Binding-site contacts:
Ligand atom C31 contacts residue GLY135 of chain 1.A at 3.4 Å.
Ligand atom C29 contacts residue GLY135 of chain 1.A at 3.8 Å.
Ligand atom C1 contacts residue LYS82 of chain 1.A at 3.4 Å.
Ligand atom C20 contacts residue CYS132 of chain 1.A at 3.6 Å (hydrophobic).
Ligand atom N13 contacts residue CYS210 of chain 1.A at 3.3 Å.
Ligand atom O9 contacts residue LEU200 of chain 1.A at 3.8 Å.
Ligand atom C10 contacts residue THR129 of chain 1.A at 3.6 Å.
Ligand atom C23 contacts residue LEU54 of chain 1.A at 3.4 Å (hydrophobic).
Ligand atom N13 contacts residue GLU99 of chain 1.A at 3.7 Å.
Ligand atom C1 contacts residue THR129 of chain 1.A at 3.0 Å.
Ligand atom C5 contacts residue GLU99 of chain 1.A at 3.2 Å.
Ligand atom N19 contacts residue CYS132 of chain 1.A at 3.0 Å (h-bond).
Ligand atom C31 contacts residue CYS132 of chain 1.A at 3.3 Å (hydrophobic).
Ligand atom C33 contacts residue GLY135 of chain 1.A at 3.6 Å.
Ligand atom C5 contacts residue VAL127 of chain 1.A at 3.5 Å (hydrophobic).
Ligand atom C11 contacts residue GLU99 of chain 1.A at 3.6 Å.
Ligand atom C40 contacts residue LEU200 of chain 1.A at 3.4 Å (hydrophobic).
Ligand atom C31 contacts residue CYS133 of chain 1.A at 3.2 Å (hydrophobic).
Ligand atom N12 contacts residue ASP211 of chain 1.A at 3.6 Å (salt-bridge).
Ligand atom C38 contacts residue LEU200 of chain 1.A at 3.6 Å (hydrophobic).
Ligand atom C5 contacts residue LYS82 of chain 1.A at 3.7 Å.
Ligand atom N21 contacts residue CYS132 of chain 1.A at 2.7 Å (h-bond).
Ligand atom N13 contacts residue LYS82 of chain 1.A at 3.8 Å.
Ligand atom C17 contacts residue GLU130 of chain 1.A at 3.3 Å.
Ligand atom C17 contacts residue ALA80 of chain 1.A at 3.6 Å (hydrophobic).
Ligand atom C34 contacts residue CYS132 of chain 1.A at 3.7 Å (hydrophobic).
Ligand atom C10 contacts residue LYS82 of chain 1.A at 3.6 Å.
Ligand atom N19 contacts residue GLU130 of chain 1.A at 3.7 Å.
Ligand atom C17 contacts residue LEU200 of chain 1.A at 3.5 Å (hydrophobic).
Ligand atom C29 contacts residue CYS133 of chain 1.A at 2.9 Å (hydrophobic).
Ligand atom C38 contacts residue VAL62 of chain 1.A at 3.8 Å (hydrophobic).
Ligand atom N13 contacts residue ASP211 of chain 1.A at 3.4 Å (salt-bridge).
Ligand atom N19 contacts residue LEU200 of chain 1.A at 3.8 Å.
Ligand atom C25 contacts residue LEU54 of chain 1.A at 3.7 Å (hydrophobic).
Ligand atom N12 contacts residue GLU99 of chain 1.A at 2.7 Å (salt-bridge).
Ligand atom N12 contacts residue LYS82 of chain 1.A at 3.6 Å (salt-bridge).
Ligand atom C11 contacts residue LYS82 of chain 1.A at 3.5 Å.
Ligand atom C35 contacts residue LEU54 of chain 1.A at 3.8 Å (hydrophobic).
Ligand atom N41 contacts residue THR129 of chain 1.A at 3.5 Å (h-bond).
Ligand atom O9 contacts residue CYS210 of chain 1.A at 3.6 Å.

This small molecule binds to this protein.
Small molecule (SMILES): Cc1[nH]nc(C(=O)Nc2cnc3[nH]c(-c4ccccc4)cc3c2)c1C

Sequence of chain 1.A:
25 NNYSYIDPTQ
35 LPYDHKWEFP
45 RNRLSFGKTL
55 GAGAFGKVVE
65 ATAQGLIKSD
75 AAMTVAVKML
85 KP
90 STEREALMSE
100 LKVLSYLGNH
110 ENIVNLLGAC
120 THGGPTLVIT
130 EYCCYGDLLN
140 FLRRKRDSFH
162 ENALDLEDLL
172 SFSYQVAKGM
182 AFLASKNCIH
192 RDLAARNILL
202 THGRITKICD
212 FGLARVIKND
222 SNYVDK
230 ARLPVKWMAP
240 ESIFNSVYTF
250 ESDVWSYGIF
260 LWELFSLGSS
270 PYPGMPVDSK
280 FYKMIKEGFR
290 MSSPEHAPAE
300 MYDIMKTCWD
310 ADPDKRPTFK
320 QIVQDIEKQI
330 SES